Binding-site contacts:
Ligand atom CA contacts residue PRO48 of chain 42.O at 4.2 Å (hydrophobic).
Ligand atom CD1 contacts residue TYR38 of chain 42.N at 4.4 Å (hydrophobic).
Ligand atom CB contacts residue THR49 of chain 42.O at 4.0 Å.
Ligand atom CD1 contacts residue ALA34 of chain 42.N at 4.3 Å (hydrophobic).
Ligand atom CB contacts residue PRO52 of chain 42.O at 3.8 Å (hydrophobic).
Ligand atom CE2 contacts residue ASP55 of chain 42.O at 3.6 Å.
Ligand atom CA contacts residue VAL50 of chain 42.O at 3.0 Å (hydrophobic).
Ligand atom C contacts residue PRO48 of chain 42.O at 3.9 Å (hydrophobic).
Ligand atom NH2 contacts residue THR602 of chain 42.O at 4.4 Å.
Ligand atom O contacts residue ALA34 of chain 42.N at 4.1 Å.
Ligand atom CD2 contacts residue VAL56 of chain 42.O at 3.8 Å (hydrophobic).
Ligand atom NH2 contacts residue MET606 of chain 42.O at 4.2 Å.
Ligand atom CD2 contacts residue TYR38 of chain 42.N at 3.8 Å (hydrophobic).
Ligand atom N contacts residue VAL50 of chain 42.O at 4.2 Å.
Ligand atom N contacts residue VAL50 of chain 42.O at 3.6 Å (h-bond).
Ligand atom CD2 contacts residue ASP55 of chain 42.O at 3.8 Å.
Ligand atom O contacts residue THR49 of chain 42.O at 4.2 Å.
Ligand atom O contacts residue PRO48 of chain 42.O at 3.4 Å.
Ligand atom CA contacts residue ALA51 of chain 42.O at 4.4 Å (hydrophobic).
Ligand atom OG1 contacts residue THR49 of chain 42.O at 4.2 Å.
Ligand atom NH1 contacts residue GLY27 of chain 42.N at 4.4 Å.
Ligand atom OG1 contacts residue PRO48 of chain 42.O at 3.1 Å.
Ligand atom O contacts residue VAL50 of chain 42.O at 3.7 Å.
Ligand atom CB contacts residue PRO48 of chain 42.O at 4.0 Å (hydrophobic).
Ligand atom NH1 contacts residue PHE31 of chain 42.N at 3.0 Å.
Ligand atom CB contacts residue VAL56 of chain 42.O at 4.2 Å (hydrophobic).
Ligand atom CZ contacts residue PHE31 of chain 42.N at 4.3 Å (hydrophobic).
Ligand atom CD2 contacts residue HIS54 of chain 42.O at 4.4 Å.
Ligand atom N contacts residue PRO52 of chain 42.O at 4.0 Å.
Ligand atom CG contacts residue TYR38 of chain 42.N at 3.7 Å (hydrophobic).
Ligand atom O contacts residue GLY17 of chain 42.O at 4.0 Å.
Ligand atom CA contacts residue PRO52 of chain 42.O at 4.1 Å (hydrophobic).
Ligand atom O contacts residue PRO52 of chain 42.O at 4.0 Å.
Ligand atom CB contacts residue ALA34 of chain 42.N at 4.3 Å (hydrophobic).
Ligand atom C contacts residue PRO52 of chain 42.O at 4.2 Å (hydrophobic).
Ligand atom CB contacts residue TYR38 of chain 42.N at 3.6 Å (hydrophobic).
Ligand atom CE2 contacts residue THR599 of chain 42.O at 4.2 Å.
Ligand atom C contacts residue VAL50 of chain 42.O at 3.6 Å (hydrophobic).
Ligand atom NH1 contacts residue MET606 of chain 42.O at 4.0 Å.
Ligand atom CZ contacts residue PHE31 of chain 42.N at 4.2 Å (hydrophobic).

Sequence of chain 42.N:
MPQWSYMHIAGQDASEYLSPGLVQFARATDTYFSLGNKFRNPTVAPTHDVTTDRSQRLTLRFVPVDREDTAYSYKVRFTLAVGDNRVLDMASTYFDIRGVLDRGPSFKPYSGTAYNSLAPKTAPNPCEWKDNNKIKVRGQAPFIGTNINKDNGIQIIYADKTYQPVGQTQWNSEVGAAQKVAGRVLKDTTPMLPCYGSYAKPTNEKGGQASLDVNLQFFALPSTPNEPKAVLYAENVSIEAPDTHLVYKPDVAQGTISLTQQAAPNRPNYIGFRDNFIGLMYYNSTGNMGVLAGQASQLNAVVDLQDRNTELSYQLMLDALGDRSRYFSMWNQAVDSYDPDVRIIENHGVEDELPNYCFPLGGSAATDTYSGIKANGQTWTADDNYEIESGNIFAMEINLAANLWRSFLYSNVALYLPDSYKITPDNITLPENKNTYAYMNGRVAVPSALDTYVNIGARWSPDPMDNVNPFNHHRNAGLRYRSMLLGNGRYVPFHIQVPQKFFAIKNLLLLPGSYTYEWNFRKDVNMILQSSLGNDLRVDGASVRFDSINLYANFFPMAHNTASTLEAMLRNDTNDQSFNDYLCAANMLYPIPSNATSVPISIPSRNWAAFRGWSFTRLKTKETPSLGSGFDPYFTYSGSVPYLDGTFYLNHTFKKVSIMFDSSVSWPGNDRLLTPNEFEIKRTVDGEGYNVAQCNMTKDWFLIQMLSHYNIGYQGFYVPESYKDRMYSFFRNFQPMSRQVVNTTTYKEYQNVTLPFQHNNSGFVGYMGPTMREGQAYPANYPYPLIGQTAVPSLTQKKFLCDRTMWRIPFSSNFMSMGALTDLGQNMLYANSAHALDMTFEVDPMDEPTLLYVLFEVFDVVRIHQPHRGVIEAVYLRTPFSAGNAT

The small molecule below binds the protein below.
Small molecule (SMILES): CSCC[C@H](NC(=O)[C@H](Cc1ccccc1)NC(=O)[C@H]1CCCN1C(=O)[C@@H](N)CCCN=C(N)N)C(=O)NCC(=O)N[C@@H](C=O)[C@@H](C)O

Sequence of chain 42.O:
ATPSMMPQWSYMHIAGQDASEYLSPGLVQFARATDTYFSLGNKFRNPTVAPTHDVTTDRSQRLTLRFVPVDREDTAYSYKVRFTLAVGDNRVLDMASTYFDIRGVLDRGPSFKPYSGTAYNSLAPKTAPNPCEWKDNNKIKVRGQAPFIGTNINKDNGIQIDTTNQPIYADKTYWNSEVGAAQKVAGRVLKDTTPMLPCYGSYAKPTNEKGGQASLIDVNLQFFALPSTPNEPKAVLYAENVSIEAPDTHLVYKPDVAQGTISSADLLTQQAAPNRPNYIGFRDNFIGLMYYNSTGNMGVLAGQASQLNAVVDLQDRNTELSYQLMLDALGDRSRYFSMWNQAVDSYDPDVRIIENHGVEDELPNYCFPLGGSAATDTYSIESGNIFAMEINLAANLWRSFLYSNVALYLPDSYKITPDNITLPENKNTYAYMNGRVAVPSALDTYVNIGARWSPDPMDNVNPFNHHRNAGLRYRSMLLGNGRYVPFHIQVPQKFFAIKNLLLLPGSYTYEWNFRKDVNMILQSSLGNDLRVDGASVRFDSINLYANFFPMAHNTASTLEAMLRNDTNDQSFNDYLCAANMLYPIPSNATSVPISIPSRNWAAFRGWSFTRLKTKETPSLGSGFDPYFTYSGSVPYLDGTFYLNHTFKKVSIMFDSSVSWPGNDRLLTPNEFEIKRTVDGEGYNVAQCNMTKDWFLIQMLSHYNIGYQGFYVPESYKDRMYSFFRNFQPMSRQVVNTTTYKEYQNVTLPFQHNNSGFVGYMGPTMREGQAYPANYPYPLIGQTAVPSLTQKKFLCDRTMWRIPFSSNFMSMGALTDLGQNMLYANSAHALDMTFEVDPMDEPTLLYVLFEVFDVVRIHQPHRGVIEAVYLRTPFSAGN

Sequence of chain 42.P:
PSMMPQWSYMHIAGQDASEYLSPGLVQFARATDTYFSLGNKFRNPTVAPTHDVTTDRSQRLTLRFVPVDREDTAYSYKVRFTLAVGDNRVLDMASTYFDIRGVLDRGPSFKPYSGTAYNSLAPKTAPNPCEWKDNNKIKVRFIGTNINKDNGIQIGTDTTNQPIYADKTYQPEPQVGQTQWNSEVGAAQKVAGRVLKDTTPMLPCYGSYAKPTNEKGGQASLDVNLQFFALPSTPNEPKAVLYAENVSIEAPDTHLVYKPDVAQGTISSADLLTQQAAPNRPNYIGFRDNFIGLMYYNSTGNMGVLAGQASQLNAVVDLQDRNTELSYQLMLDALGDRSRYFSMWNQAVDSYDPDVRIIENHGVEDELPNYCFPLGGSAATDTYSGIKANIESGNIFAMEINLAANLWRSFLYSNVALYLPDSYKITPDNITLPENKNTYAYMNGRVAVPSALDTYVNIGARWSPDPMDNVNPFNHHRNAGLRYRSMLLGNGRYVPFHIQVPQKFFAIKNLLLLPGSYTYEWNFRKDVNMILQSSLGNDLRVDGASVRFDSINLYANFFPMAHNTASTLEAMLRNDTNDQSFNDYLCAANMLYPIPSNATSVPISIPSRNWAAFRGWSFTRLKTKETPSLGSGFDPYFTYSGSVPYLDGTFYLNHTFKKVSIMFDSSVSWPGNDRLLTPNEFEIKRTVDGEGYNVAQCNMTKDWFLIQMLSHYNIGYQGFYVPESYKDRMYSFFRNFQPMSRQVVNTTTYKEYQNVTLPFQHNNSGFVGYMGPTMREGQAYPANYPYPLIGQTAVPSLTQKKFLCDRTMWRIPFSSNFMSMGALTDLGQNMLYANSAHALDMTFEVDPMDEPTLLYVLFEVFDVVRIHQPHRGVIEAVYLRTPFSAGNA